Sequence of chain 1.D:
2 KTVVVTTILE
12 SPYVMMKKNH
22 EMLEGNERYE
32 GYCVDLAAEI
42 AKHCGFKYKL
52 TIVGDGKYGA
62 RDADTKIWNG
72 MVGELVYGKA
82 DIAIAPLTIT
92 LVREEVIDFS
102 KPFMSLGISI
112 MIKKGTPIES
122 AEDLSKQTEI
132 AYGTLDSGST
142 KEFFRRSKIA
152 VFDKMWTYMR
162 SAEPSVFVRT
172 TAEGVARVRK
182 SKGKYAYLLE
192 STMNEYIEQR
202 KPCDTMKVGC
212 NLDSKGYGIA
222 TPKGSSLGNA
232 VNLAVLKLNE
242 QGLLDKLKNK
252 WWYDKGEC

This protein binds this small molecule.
Small molecule (SMILES): N[C@@H](CCC(=O)O)C(=O)O

Binding-site contacts:
Ligand atom OE2 contacts residue SER140 of chain 1.D at 3.5 Å (h-bond).
Ligand atom CB contacts residue TYR59 of chain 1.D at 3.7 Å (hydrophobic).
Ligand atom OXT contacts residue PRO87 of chain 1.D at 3.5 Å (h-bond).
Ligand atom N contacts residue TYR59 of chain 1.D at 4.0 Å.
Ligand atom CA contacts residue PRO87 of chain 1.D at 3.9 Å (hydrophobic).
Ligand atom OE2 contacts residue THR141 of chain 1.D at 2.9 Å (h-bond).
Ligand atom CB contacts residue LEU136 of chain 1.D at 4.0 Å (hydrophobic).
Ligand atom O contacts residue GLY139 of chain 1.D at 3.2 Å.
Ligand atom O contacts residue ARG94 of chain 1.D at 2.7 Å (salt-bridge).
Ligand atom N contacts residue PRO87 of chain 1.D at 2.6 Å (h-bond).
Ligand atom N contacts residue TYR218 of chain 1.D at 3.8 Å.
Ligand atom OE1 contacts residue GLU191 of chain 1.D at 3.5 Å.
Ligand atom CA contacts residue TYR59 of chain 1.D at 4.1 Å (hydrophobic).
Ligand atom O contacts residue SER140 of chain 1.D at 2.8 Å (h-bond).
Ligand atom CD contacts residue LEU136 of chain 1.D at 4.1 Å (hydrophobic).
Ligand atom OXT contacts residue ARG94 of chain 1.D at 3.0 Å (salt-bridge).
Ligand atom CA contacts residue THR89 of chain 1.D at 3.2 Å.
Ligand atom OE1 contacts residue THR141 of chain 1.D at 2.4 Å (h-bond).
Ligand atom O contacts residue TYR59 of chain 1.D at 3.6 Å.
Ligand atom N contacts residue GLU191 of chain 1.D at 3.0 Å (salt-bridge).
Ligand atom CA contacts residue SER140 of chain 1.D at 3.3 Å.
Ligand atom N contacts residue THR89 of chain 1.D at 2.9 Å (h-bond).
Ligand atom CD contacts residue THR141 of chain 1.D at 2.9 Å.
Ligand atom CD contacts residue GLU191 of chain 1.D at 3.9 Å.
Ligand atom C contacts residue TYR59 of chain 1.D at 3.7 Å (hydrophobic).
Ligand atom CG contacts residue LEU136 of chain 1.D at 3.9 Å (hydrophobic).
Ligand atom C contacts residue SER140 of chain 1.D at 3.4 Å.
Ligand atom N contacts residue SER140 of chain 1.D at 4.2 Å.
Ligand atom CB contacts residue GLU191 of chain 1.D at 4.2 Å.
Ligand atom OXT contacts residue SER140 of chain 1.D at 4.2 Å.
Ligand atom OXT contacts residue THR89 of chain 1.D at 2.7 Å (h-bond).
Ligand atom OE2 contacts residue GLY139 of chain 1.D at 3.7 Å.
Ligand atom C contacts residue THR89 of chain 1.D at 3.5 Å.
Ligand atom C contacts residue ARG94 of chain 1.D at 3.5 Å.
Ligand atom OXT contacts residue TYR59 of chain 1.D at 3.5 Å.
Ligand atom OXT contacts residue LEU88 of chain 1.D at 3.4 Å.
Ligand atom OE2 contacts residue LEU136 of chain 1.D at 4.1 Å.
Ligand atom C contacts residue PRO87 of chain 1.D at 4.2 Å (hydrophobic).
Ligand atom CA contacts residue GLU191 of chain 1.D at 3.4 Å.
Ligand atom CG contacts residue GLU191 of chain 1.D at 3.6 Å.